Sequence of chain 1.A:
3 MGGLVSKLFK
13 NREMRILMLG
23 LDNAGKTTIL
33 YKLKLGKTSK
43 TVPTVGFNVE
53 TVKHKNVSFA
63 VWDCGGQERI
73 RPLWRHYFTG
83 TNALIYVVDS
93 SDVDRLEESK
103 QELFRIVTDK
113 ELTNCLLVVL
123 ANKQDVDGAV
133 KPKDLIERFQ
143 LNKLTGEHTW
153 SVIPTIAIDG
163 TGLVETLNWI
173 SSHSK

The protein below binds the small molecule below.
Small molecule (SMILES): Nc1nc2c(ncn2[C@@H]2O[C@H](CO[P](=O)(O)OP(=O)(O)O)[C@@H](OP(=O)(O)O)[C@H]2O)c(=O)[nH]1

Binding-site contacts:
Ligand atom O6 contacts residue ASN124 of chain 1.A at 3.0 Å (h-bond).
Ligand atom O1A contacts residue LYS28 of chain 1.A at 3.5 Å (salt-bridge).
Ligand atom O6 contacts residue LYS125 of chain 1.A at 3.5 Å (salt-bridge).
Ligand atom PB contacts residue MG1 of chain 1.D at 3.6 Å.
Ligand atom PB contacts residue LYS28 of chain 1.A at 3.6 Å.
Ligand atom N7 contacts residue ALA159 of chain 1.A at 3.4 Å.
Ligand atom N3 contacts residue ILE160 of chain 1.A at 3.6 Å.
Ligand atom N1 contacts residue ASP127 of chain 1.A at 2.4 Å (salt-bridge).
Ligand atom O6 contacts residue ILE158 of chain 1.A at 3.3 Å.
Ligand atom N1 contacts residue ILE160 of chain 1.A at 3.5 Å.
Ligand atom C2 contacts residue LYS125 of chain 1.A at 3.7 Å.
Ligand atom O4' contacts residue LYS125 of chain 1.A at 3.2 Å (salt-bridge).
Ligand atom O1B contacts residue LYS28 of chain 1.A at 3.5 Å (salt-bridge).
Ligand atom C6 contacts residue ASP127 of chain 1.A at 3.7 Å.
Ligand atom C8 contacts residue THR30 of chain 1.A at 3.7 Å.
Ligand atom N7 contacts residue ASN124 of chain 1.A at 3.4 Å (h-bond).
Ligand atom C5 contacts residue LYS125 of chain 1.A at 3.6 Å.
Ligand atom O2B contacts residue ALA26 of chain 1.A at 3.3 Å (h-bond).
Ligand atom O3B contacts residue ASN25 of chain 1.A at 2.9 Å (h-bond).
Ligand atom C5' contacts residue ASN25 of chain 1.A at 3.5 Å.
Ligand atom O5' contacts residue THR30 of chain 1.A at 3.5 Å (h-bond).
Ligand atom N2 contacts residue VAL128 of chain 1.A at 3.0 Å.
Ligand atom O6 contacts residue ALA159 of chain 1.A at 2.7 Å (h-bond).
Ligand atom N2 contacts residue ASP127 of chain 1.A at 2.8 Å (salt-bridge).
Ligand atom O1B contacts residue THR29 of chain 1.A at 3.1 Å (h-bond).
Ligand atom O1B contacts residue MG1 of chain 1.D at 2.4 Å.
Ligand atom O3A contacts residue GLY27 of chain 1.A at 3.0 Å (h-bond).
Ligand atom O1A contacts residue GLY27 of chain 1.A at 3.2 Å.
Ligand atom N1 contacts residue LYS125 of chain 1.A at 3.3 Å.
Ligand atom PA contacts residue GLY27 of chain 1.A at 3.6 Å.
Ligand atom O2B contacts residue LYS28 of chain 1.A at 2.6 Å (salt-bridge).
Ligand atom O1A contacts residue THR29 of chain 1.A at 3.1 Å (h-bond).
Ligand atom C4' contacts residue ASN25 of chain 1.A at 3.5 Å.
Ligand atom C2 contacts residue ILE160 of chain 1.A at 3.4 Å (hydrophobic).
Ligand atom PB contacts residue GLY27 of chain 1.A at 3.5 Å.
Ligand atom N3 contacts residue LYS125 of chain 1.A at 3.6 Å.
Ligand atom C2 contacts residue ASP127 of chain 1.A at 3.0 Å.
Ligand atom O1A contacts residue THR30 of chain 1.A at 2.8 Å (h-bond).
Ligand atom O2B contacts residue GLY27 of chain 1.A at 2.9 Å (h-bond).
Ligand atom C6 contacts residue LYS125 of chain 1.A at 3.4 Å.